Sequence of chain 5.A:
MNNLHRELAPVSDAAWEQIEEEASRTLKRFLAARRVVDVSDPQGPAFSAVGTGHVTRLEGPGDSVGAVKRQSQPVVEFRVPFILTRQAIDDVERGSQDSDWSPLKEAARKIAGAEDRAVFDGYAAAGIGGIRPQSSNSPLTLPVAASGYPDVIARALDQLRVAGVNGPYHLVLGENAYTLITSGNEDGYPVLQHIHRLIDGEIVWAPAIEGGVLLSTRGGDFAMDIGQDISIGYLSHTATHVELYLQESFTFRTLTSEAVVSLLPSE

Binding-site contacts:
Ligand atom O contacts residue ASN2 of chain 5.A at 3.8 Å.
Ligand atom CD2 contacts residue GLU20 of chain 5.A at 3.6 Å.
Ligand atom O contacts residue SER231 of chain 5.A at 3.2 Å.
Ligand atom CD2 contacts residue SER24 of chain 5.A at 3.5 Å.
Ligand atom CA contacts residue ARG6 of chain 5.A at 3.7 Å.
Ligand atom CA contacts residue SER231 of chain 5.A at 3.6 Å.
Ligand atom O contacts residue ILE232 of chain 5.A at 3.6 Å (h-bond).
Ligand atom OG contacts residue ASP229 of chain 5.A at 3.6 Å.
Ligand atom C contacts residue ARG34 of chain 5.A at 3.7 Å.
Ligand atom CA contacts residue ASP229 of chain 5.A at 3.8 Å.
Ligand atom N contacts residue ARG34 of chain 5.A at 3.9 Å.
Ligand atom CD1 contacts residue LEU27 of chain 5.A at 3.8 Å (hydrophobic).
Ligand atom CA contacts residue ARG35 of chain 5.A at 3.8 Å.
Ligand atom N contacts residue ILE230 of chain 5.A at 3.1 Å (h-bond).
Ligand atom CB contacts residue SER24 of chain 5.A at 3.8 Å.
Ligand atom N contacts residue ASP229 of chain 5.A at 2.8 Å (salt-bridge).
Ligand atom CG contacts residue ARG35 of chain 5.A at 3.1 Å.
Ligand atom O contacts residue LEU4 of chain 5.A at 3.7 Å.
Ligand atom CG contacts residue ILE230 of chain 5.A at 3.6 Å (hydrophobic).
Ligand atom CB contacts residue ARG35 of chain 5.A at 3.4 Å.
Ligand atom C contacts residue ASP229 of chain 5.A at 3.8 Å.
Ligand atom O contacts residue ARG6 of chain 5.A at 3.4 Å (salt-bridge).
Ligand atom N contacts residue ASP229 of chain 5.A at 3.2 Å (salt-bridge).
Ligand atom OG contacts residue ARG34 of chain 5.A at 3.7 Å.
Ligand atom CB contacts residue VAL39 of chain 5.A at 3.8 Å (hydrophobic).
Ligand atom CD1 contacts residue LEU31 of chain 5.A at 3.6 Å (hydrophobic).
Ligand atom CD1 contacts residue ILE230 of chain 5.A at 3.5 Å (hydrophobic).
Ligand atom N contacts residue ARG34 of chain 5.A at 3.4 Å (salt-bridge).
Ligand atom NZ contacts residue THR217 of chain 5.A at 3.8 Å.
Ligand atom CA contacts residue ASP229 of chain 5.A at 3.6 Å.
Ligand atom CD1 contacts residue LYS28 of chain 5.A at 3.4 Å.
Ligand atom CG2 contacts residue LEU31 of chain 5.A at 3.8 Å (hydrophobic).
Ligand atom CE contacts residue VAL36 of chain 5.A at 3.7 Å (hydrophobic).
Ligand atom O contacts residue ARG34 of chain 5.A at 2.8 Å (salt-bridge).
Ligand atom CB contacts residue ILE230 of chain 5.A at 3.6 Å (hydrophobic).
Ligand atom CE contacts residue ARG35 of chain 5.A at 3.8 Å.
Ligand atom CE contacts residue VAL37 of chain 5.A at 3.7 Å (hydrophobic).
Ligand atom C contacts residue SER231 of chain 5.A at 3.8 Å.
Ligand atom CD1 contacts residue LEU27 of chain 5.A at 3.6 Å (hydrophobic).
Ligand atom N contacts residue ARG34 of chain 5.A at 3.7 Å.

This small molecule binds to this protein.
Small molecule (SMILES): CC[C@H](C)[C@H](NC(=O)[C@H](CC(N)=O)NC(=O)[C@H](CC(C)C)NC(=O)[C@H](CO)NC(=O)CNC(=O)[C@@H](N)CO)C(=O)NCC(=O)N[C@@H](CO)C(=O)N[C@@H](CC(C)C)C(=O)N[C@H](C=O)CCCCN